This protein binds this small molecule.
Small molecule (SMILES): CN1CC(=O)N2[C@H](c3ccc4c(c3)OCO4)c3[nH]c4ccccc4c3C[C@@H]2C1=O

Sequence of chain 1.B:
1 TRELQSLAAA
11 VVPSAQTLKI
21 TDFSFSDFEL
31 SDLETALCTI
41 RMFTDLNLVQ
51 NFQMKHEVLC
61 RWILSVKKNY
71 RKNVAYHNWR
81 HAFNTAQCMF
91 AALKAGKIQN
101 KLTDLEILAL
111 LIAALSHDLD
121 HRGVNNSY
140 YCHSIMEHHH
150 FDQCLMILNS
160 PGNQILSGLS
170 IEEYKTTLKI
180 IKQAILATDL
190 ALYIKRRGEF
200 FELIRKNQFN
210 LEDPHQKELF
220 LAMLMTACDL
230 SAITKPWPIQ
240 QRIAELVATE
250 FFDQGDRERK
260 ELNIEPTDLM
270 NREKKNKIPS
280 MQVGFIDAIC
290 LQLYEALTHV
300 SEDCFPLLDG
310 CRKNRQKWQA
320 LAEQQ

Binding-site contacts:
Ligand atom O28 contacts residue PHE250 of chain 1.B at 3.4 Å.
Ligand atom C2 contacts residue ILE242 of chain 1.B at 3.6 Å (hydrophobic).
Ligand atom O20 contacts residue PHE284 of chain 1.B at 3.9 Å.
Ligand atom C31 contacts residue PHE250 of chain 1.B at 3.8 Å (hydrophobic).
Ligand atom C27 contacts residue MET280 of chain 1.B at 3.3 Å (hydrophobic).
Ligand atom O20 contacts residue MET280 of chain 1.B at 3.8 Å.
Ligand atom C26 contacts residue MET280 of chain 1.B at 3.5 Å (hydrophobic).
Ligand atom C3 contacts residue GLN239 of chain 1.B at 3.7 Å.
Ligand atom C27 contacts residue GLN281 of chain 1.B at 3.6 Å.
Ligand atom N9 contacts residue GLN281 of chain 1.B at 2.5 Å (h-bond).
Ligand atom O28 contacts residue VAL246 of chain 1.B at 3.2 Å.
Ligand atom C23 contacts residue VAL246 of chain 1.B at 3.4 Å (hydrophobic).
Ligand atom C24 contacts residue PHE250 of chain 1.B at 3.7 Å (hydrophobic).
Ligand atom C22 contacts residue GLN281 of chain 1.B at 3.6 Å.
Ligand atom C8 contacts residue GLN281 of chain 1.B at 3.4 Å.
Ligand atom O32 contacts residue PHE250 of chain 1.B at 3.8 Å.
Ligand atom C29 contacts residue PHE251 of chain 1.B at 3.8 Å (hydrophobic).
Ligand atom C3 contacts residue ALA231 of chain 1.B at 3.9 Å (hydrophobic).
Ligand atom O20 contacts residue LEU268 of chain 1.B at 3.8 Å.
Ligand atom C3 contacts residue ILE242 of chain 1.B at 3.7 Å (hydrophobic).
Ligand atom O28 contacts residue ALA247 of chain 1.B at 3.4 Å.
Ligand atom C4 contacts residue GLN239 of chain 1.B at 3.5 Å.
Ligand atom C27 contacts residue LEU268 of chain 1.B at 3.8 Å (hydrophobic).
Ligand atom C13 contacts residue PHE284 of chain 1.B at 3.4 Å (hydrophobic).
Ligand atom C25 contacts residue LEU268 of chain 1.B at 3.6 Å (hydrophobic).
Ligand atom C23 contacts residue PHE250 of chain 1.B at 3.9 Å (hydrophobic).
Ligand atom C7 contacts residue PHE284 of chain 1.B at 3.9 Å (hydrophobic).
Ligand atom C26 contacts residue LEU268 of chain 1.B at 3.4 Å (hydrophobic).
Ligand atom C17 contacts residue PHE284 of chain 1.B at 3.6 Å (hydrophobic).
Ligand atom N9 contacts residue PHE284 of chain 1.B at 3.9 Å.
Ligand atom C1 contacts residue TYR76 of chain 1.B at 3.3 Å (hydrophobic).
Ligand atom C2 contacts residue TYR76 of chain 1.B at 3.3 Å (hydrophobic).
Ligand atom C11 contacts residue PHE284 of chain 1.B at 3.4 Å (hydrophobic).
Ligand atom C29 contacts residue LEU268 of chain 1.B at 3.8 Å (hydrophobic).
Ligand atom N12 contacts residue PHE284 of chain 1.B at 3.7 Å.
Ligand atom C29 contacts residue ALA247 of chain 1.B at 3.4 Å (hydrophobic).
Ligand atom C5 contacts residue GLN281 of chain 1.B at 3.6 Å.
Ligand atom C8 contacts residue PHE284 of chain 1.B at 3.5 Å (hydrophobic).
Ligand atom C13 contacts residue GLN281 of chain 1.B at 3.6 Å.
Ligand atom C24 contacts residue VAL246 of chain 1.B at 3.6 Å (hydrophobic).